Sequence of chain 1.A:
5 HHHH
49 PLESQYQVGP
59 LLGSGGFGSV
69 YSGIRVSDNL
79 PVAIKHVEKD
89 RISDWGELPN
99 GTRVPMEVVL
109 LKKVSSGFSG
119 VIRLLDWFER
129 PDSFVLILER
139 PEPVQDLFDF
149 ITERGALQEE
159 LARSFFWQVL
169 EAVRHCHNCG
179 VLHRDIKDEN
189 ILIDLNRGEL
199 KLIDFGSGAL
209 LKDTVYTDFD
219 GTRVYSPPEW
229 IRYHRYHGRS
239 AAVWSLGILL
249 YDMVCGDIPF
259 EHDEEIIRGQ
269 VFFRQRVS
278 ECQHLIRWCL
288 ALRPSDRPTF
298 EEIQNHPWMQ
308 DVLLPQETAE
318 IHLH

A protein and the small-molecule ligand that binds it are described below.
Small molecule (SMILES): CC(=O)Nc1cccc(Oc2cc([C@@H]3CCCNC3)nc(-c3ccncc3)n2)c1

Binding-site contacts:
Ligand atom C16 contacts residue VAL142 of chain 1.A at 3.7 Å (hydrophobic).
Ligand atom C25 contacts residue LEU190 of chain 1.A at 4.1 Å (hydrophobic).
Ligand atom O10 contacts residue LYS83 of chain 1.A at 3.5 Å (salt-bridge).
Ligand atom C20 contacts residue VAL142 of chain 1.A at 3.3 Å (hydrophobic).
Ligand atom C28 contacts residue PHE65 of chain 1.A at 3.9 Å (hydrophobic).
Ligand atom C9 contacts residue ILE201 of chain 1.A at 4.1 Å (hydrophobic).
Ligand atom N17 contacts residue VAL142 of chain 1.A at 3.4 Å.
Ligand atom C6 contacts residue ALA81 of chain 1.A at 3.5 Å (hydrophobic).
Ligand atom C4 contacts residue VAL68 of chain 1.A at 4.1 Å (hydrophobic).
Ligand atom C6 contacts residue GLU137 of chain 1.A at 3.5 Å.
Ligand atom C1 contacts residue LEU190 of chain 1.A at 4.1 Å (hydrophobic).
Ligand atom C9 contacts residue ASP202 of chain 1.A at 4.1 Å.
Ligand atom C12 contacts residue LEU60 of chain 1.A at 3.9 Å (hydrophobic).
Ligand atom O10 contacts residue ASP202 of chain 1.A at 3.9 Å.
Ligand atom N7 contacts residue ILE201 of chain 1.A at 3.7 Å.
Ligand atom C6 contacts residue LEU190 of chain 1.A at 3.6 Å (hydrophobic).
Ligand atom C25 contacts residue ASP144 of chain 1.A at 3.5 Å.
Ligand atom C23 contacts residue LEU60 of chain 1.A at 3.8 Å (hydrophobic).
Ligand atom C5 contacts residue ALA81 of chain 1.A at 3.8 Å (hydrophobic).
Ligand atom N26 contacts residue ASP144 of chain 1.A at 3.2 Å (salt-bridge).
Ligand atom C8 contacts residue LYS83 of chain 1.A at 4.0 Å.
Ligand atom C18 contacts residue VAL142 of chain 1.A at 3.6 Å (hydrophobic).
Ligand atom C2 contacts residue ALA81 of chain 1.A at 4.1 Å (hydrophobic).
Ligand atom O11 contacts residue LEU60 of chain 1.A at 4.0 Å.
Ligand atom C1 contacts residue ALA81 of chain 1.A at 3.6 Å (hydrophobic).
Ligand atom N17 contacts residue LEU60 of chain 1.A at 3.9 Å.
Ligand atom C23 contacts residue VAL142 of chain 1.A at 4.0 Å (hydrophobic).
Ligand atom C1 contacts residue GLU137 of chain 1.A at 3.3 Å.
Ligand atom C2 contacts residue ILE201 of chain 1.A at 3.9 Å (hydrophobic).
Ligand atom O11 contacts residue LEU190 of chain 1.A at 4.0 Å.
Ligand atom C1 contacts residue ILE120 of chain 1.A at 3.8 Å (hydrophobic).
Ligand atom C9 contacts residue PHE65 of chain 1.A at 4.0 Å (hydrophobic).
Ligand atom C5 contacts residue LEU190 of chain 1.A at 3.7 Å (hydrophobic).
Ligand atom C8 contacts residue ILE201 of chain 1.A at 3.8 Å (hydrophobic).
Ligand atom C19 contacts residue VAL142 of chain 1.A at 3.4 Å (hydrophobic).
Ligand atom C9 contacts residue LYS83 of chain 1.A at 3.6 Å.
Ligand atom O10 contacts residue ILE201 of chain 1.A at 3.9 Å.
Ligand atom C2 contacts residue LEU136 of chain 1.A at 4.1 Å (hydrophobic).
Ligand atom C3 contacts residue ILE201 of chain 1.A at 4.1 Å (hydrophobic).
Ligand atom O10 contacts residue LEU136 of chain 1.A at 3.9 Å.